Sequence of chain 1.B:
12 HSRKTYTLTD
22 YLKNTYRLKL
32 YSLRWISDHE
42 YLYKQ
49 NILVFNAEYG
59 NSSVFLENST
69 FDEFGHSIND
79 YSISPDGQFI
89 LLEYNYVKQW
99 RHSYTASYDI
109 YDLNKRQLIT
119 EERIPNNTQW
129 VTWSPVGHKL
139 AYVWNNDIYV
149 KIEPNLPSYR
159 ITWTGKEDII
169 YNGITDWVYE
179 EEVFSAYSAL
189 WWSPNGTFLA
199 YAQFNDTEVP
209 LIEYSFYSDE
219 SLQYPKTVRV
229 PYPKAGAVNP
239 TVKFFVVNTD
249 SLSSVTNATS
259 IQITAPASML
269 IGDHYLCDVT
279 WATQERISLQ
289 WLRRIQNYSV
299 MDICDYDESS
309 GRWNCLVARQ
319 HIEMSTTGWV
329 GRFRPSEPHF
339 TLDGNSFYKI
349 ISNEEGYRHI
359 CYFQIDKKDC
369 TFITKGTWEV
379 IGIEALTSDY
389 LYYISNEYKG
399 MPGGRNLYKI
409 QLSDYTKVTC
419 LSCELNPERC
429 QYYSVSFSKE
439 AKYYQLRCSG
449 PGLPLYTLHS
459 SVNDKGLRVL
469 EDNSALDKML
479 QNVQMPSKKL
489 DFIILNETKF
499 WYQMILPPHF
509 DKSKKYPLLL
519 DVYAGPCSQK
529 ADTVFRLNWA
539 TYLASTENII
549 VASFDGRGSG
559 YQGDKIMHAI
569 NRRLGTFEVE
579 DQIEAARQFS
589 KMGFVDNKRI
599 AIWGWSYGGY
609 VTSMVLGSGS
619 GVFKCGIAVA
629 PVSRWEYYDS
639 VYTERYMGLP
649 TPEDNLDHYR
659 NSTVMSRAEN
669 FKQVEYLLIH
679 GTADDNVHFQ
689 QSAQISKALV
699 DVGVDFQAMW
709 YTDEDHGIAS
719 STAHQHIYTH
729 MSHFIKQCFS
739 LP

This protein binds this small molecule.
Small molecule (SMILES): CC(=O)N[C@@H]1[C@@H](O)[C@H](O)[C@@H](CO)O[C@H]1O

Binding-site contacts:
Ligand atom C5 contacts residue TRP161 of chain 1.B at 3.7 Å (hydrophobic).
Ligand atom O7 contacts residue ASN255 of chain 1.B at 3.5 Å.
Ligand atom C7 contacts residue ASN255 of chain 1.B at 3.5 Å.
Ligand atom C3 contacts residue ASN255 of chain 1.B at 3.8 Å.
Ligand atom C2 contacts residue ASN255 of chain 1.B at 2.5 Å.
Ligand atom C5 contacts residue ASN255 of chain 1.B at 3.7 Å.
Ligand atom N2 contacts residue ASN255 of chain 1.B at 3.0 Å (h-bond).
Ligand atom C4 contacts residue ASN255 of chain 1.B at 4.3 Å.
Ligand atom C1 contacts residue ASN255 of chain 1.B at 1.4 Å.
Ligand atom C1 contacts residue TRP161 of chain 1.B at 3.8 Å (hydrophobic).
Ligand atom O5 contacts residue ASN255 of chain 1.B at 2.4 Å (h-bond).
Ligand atom C6 contacts residue TRP161 of chain 1.B at 4.1 Å (hydrophobic).
Ligand atom O5 contacts residue TRP161 of chain 1.B at 3.9 Å.
Ligand atom O7 contacts residue THR254 of chain 1.B at 4.2 Å.